This small molecule binds to this protein.
Small molecule (SMILES): COC(=O)Cn1ccc2ccc(OC[C@H]3CNCC(=O)N3c3ccc(OCCCOCc4ccccc4OC)cc3)cc21

Sequence of chain 3.B:
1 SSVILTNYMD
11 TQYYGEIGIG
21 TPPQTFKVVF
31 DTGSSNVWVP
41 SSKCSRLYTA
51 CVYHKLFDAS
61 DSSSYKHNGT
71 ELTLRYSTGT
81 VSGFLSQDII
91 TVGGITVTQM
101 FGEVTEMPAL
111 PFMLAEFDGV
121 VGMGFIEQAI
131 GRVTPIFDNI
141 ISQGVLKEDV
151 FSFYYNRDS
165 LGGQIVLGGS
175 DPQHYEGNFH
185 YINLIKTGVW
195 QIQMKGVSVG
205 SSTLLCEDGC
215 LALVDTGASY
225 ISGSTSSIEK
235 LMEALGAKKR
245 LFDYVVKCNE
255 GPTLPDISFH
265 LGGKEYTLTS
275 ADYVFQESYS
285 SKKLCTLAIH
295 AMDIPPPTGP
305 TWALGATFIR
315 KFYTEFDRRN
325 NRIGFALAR

Binding-site contacts:
Ligand atom C19 contacts residue ALA222 of chain 3.B at 3.1 Å (hydrophobic).
Ligand atom C33 contacts residue VAL104 of chain 3.B at 3.4 Å (hydrophobic).
Ligand atom O2 contacts residue VAL104 of chain 3.B at 3.5 Å.
Ligand atom C22 contacts residue ASP219 of chain 3.B at 3.4 Å.
Ligand atom C6 contacts residue PHE117 of chain 3.B at 3.4 Å (hydrophobic).
Ligand atom C21 contacts residue ASP31 of chain 3.B at 3.5 Å.
Ligand atom C5 contacts residue PHE117 of chain 3.B at 3.5 Å (hydrophobic).
Ligand atom C6 contacts residue ASP118 of chain 3.B at 3.2 Å.
Ligand atom C6 contacts residue HIS54 of chain 3.B at 3.4 Å.
Ligand atom C8 contacts residue MET107 of chain 3.B at 3.1 Å (hydrophobic).
Ligand atom C1 contacts residue PHE117 of chain 3.B at 3.4 Å (hydrophobic).
Ligand atom C22 contacts residue ASP31 of chain 3.B at 3.3 Å.
Ligand atom C32 contacts residue TRP38 of chain 3.B at 3.4 Å (hydrophobic).
Ligand atom C15 contacts residue GLN12 of chain 3.B at 3.3 Å.
Ligand atom O3 contacts residue SER223 of chain 3.B at 3.5 Å (h-bond).
Ligand atom O1 contacts residue PHE112 of chain 3.B at 3.1 Å.
Ligand atom C4 contacts residue PHE112 of chain 3.B at 3.5 Å (hydrophobic).
Ligand atom C5 contacts residue ASP118 of chain 3.B at 3.6 Å.
Ligand atom O4 contacts residue THR11 of chain 3.B at 2.2 Å (h-bond).
Ligand atom C18 contacts residue THR11 of chain 3.B at 3.0 Å.
Ligand atom C20 contacts residue ASP31 of chain 3.B at 3.3 Å.
Ligand atom C23 contacts residue ASP31 of chain 3.B at 3.1 Å.
Ligand atom C7 contacts residue ASP118 of chain 3.B at 3.0 Å.
Ligand atom N3 contacts residue ASP31 of chain 3.B at 3.1 Å (salt-bridge).
Ligand atom C17 contacts residue GLY221 of chain 3.B at 3.1 Å.
Ligand atom N2 contacts residue ASP31 of chain 3.B at 2.6 Å (salt-bridge).
Ligand atom C8 contacts residue ASP118 of chain 3.B at 3.3 Å.
Ligand atom C19 contacts residue SER223 of chain 3.B at 3.4 Å.
Ligand atom C19 contacts residue GLY221 of chain 3.B at 3.5 Å.
Ligand atom C6 contacts residue PHE112 of chain 3.B at 3.5 Å (hydrophobic).
Ligand atom O3 contacts residue GLY221 of chain 3.B at 2.6 Å (h-bond).
Ligand atom C2 contacts residue PHE112 of chain 3.B at 3.5 Å (hydrophobic).
Ligand atom C16 contacts residue GLN12 of chain 3.B at 3.5 Å.
Ligand atom C1 contacts residue VAL120 of chain 3.B at 3.4 Å (hydrophobic).
Ligand atom N2 contacts residue ASP219 of chain 3.B at 2.7 Å (salt-bridge).
Ligand atom C7 contacts residue PRO40 of chain 3.B at 3.4 Å (hydrophobic).
Ligand atom O3 contacts residue ALA222 of chain 3.B at 3.4 Å.
Ligand atom C31 contacts residue TRP38 of chain 3.B at 3.5 Å (hydrophobic).
Ligand atom C18 contacts residue GLY221 of chain 3.B at 3.4 Å.
Ligand atom O4 contacts residue GLN12 of chain 3.B at 2.7 Å.